Binding-site contacts:
Ligand atom C7 contacts residue ASN12 of chain 5.L at 3.9 Å.
Ligand atom C5 contacts residue ASN12 of chain 5.L at 4.0 Å.
Ligand atom C2 contacts residue ASN12 of chain 5.L at 3.2 Å.
Ligand atom O7 contacts residue ASN12 of chain 5.L at 3.7 Å.
Ligand atom C1 contacts residue ASN12 of chain 5.L at 2.1 Å.
Ligand atom O5 contacts residue ASN12 of chain 5.L at 2.6 Å (h-bond).
Ligand atom N2 contacts residue ASN12 of chain 5.L at 3.8 Å.

A small-molecule ligand and the protein it binds are described below.
Small molecule (SMILES): CC(=O)N[C@H]1[C@H](O[C@H]2[C@H](O)[C@@H](NC(C)=O)CO[C@@H]2CO)O[C@H](CO)[C@@H](O)[C@@H]1O

Sequence of chain 5.L:
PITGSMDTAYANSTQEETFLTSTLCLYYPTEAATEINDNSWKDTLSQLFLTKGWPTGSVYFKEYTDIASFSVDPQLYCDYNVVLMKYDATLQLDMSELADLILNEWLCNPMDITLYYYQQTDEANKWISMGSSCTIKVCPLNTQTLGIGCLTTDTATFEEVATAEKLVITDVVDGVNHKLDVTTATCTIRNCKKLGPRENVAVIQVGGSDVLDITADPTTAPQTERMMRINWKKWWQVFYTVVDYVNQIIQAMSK